Binding-site contacts:
Ligand atom C8 contacts residue ASP196 of chain 1.M at 3.5 Å.
Ligand atom C3 contacts residue ASN135 of chain 1.M at 3.7 Å.
Ligand atom O7 contacts residue ASN135 of chain 1.M at 3.8 Å.
Ligand atom C8 contacts residue ASN135 of chain 1.M at 3.7 Å.
Ligand atom C7 contacts residue ASN197 of chain 1.M at 4.0 Å.
Ligand atom C7 contacts residue ASN135 of chain 1.M at 3.3 Å.
Ligand atom C2 contacts residue ASN135 of chain 1.M at 2.4 Å.
Ligand atom O5 contacts residue ASN135 of chain 1.M at 2.4 Å (h-bond).
Ligand atom C1 contacts residue ASN135 of chain 1.M at 1.4 Å.
Ligand atom N2 contacts residue ASN197 of chain 1.M at 3.4 Å (h-bond).
Ligand atom C8 contacts residue ASN197 of chain 1.M at 3.5 Å.
Ligand atom N2 contacts residue ASN135 of chain 1.M at 2.8 Å (h-bond).
Ligand atom C5 contacts residue ASN135 of chain 1.M at 3.7 Å.
Ligand atom C4 contacts residue ASN135 of chain 1.M at 4.2 Å.

Sequence of chain 1.M:
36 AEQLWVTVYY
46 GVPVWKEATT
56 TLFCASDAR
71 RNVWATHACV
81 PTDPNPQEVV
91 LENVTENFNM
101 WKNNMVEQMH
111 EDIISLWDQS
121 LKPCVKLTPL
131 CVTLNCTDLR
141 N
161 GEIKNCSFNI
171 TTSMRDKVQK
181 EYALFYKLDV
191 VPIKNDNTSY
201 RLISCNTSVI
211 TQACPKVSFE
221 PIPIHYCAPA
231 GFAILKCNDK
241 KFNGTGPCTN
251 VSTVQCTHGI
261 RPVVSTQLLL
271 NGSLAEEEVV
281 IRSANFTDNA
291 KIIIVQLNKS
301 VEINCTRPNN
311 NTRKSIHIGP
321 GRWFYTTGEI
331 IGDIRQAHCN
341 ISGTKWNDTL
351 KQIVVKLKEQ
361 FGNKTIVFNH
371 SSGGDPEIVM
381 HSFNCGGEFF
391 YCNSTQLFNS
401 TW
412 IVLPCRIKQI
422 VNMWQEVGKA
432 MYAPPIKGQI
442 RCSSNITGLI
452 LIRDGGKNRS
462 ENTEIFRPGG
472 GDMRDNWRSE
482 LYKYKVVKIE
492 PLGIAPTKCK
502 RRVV

A protein and the small-molecule ligand that binds it are described below.
Small molecule (SMILES): CC(=O)N[C@@H]1[C@@H](O)[C@H](O)[C@@H](CO)O[C@H]1O